Binding-site contacts:
Ligand atom N2 contacts residue GLU193 of chain 2.A at 3.5 Å.
Ligand atom N2 contacts residue THR143 of chain 2.A at 2.5 Å (h-bond).
Ligand atom N1 contacts residue GLU193 of chain 2.A at 2.6 Å (salt-bridge).
Ligand atom N1 contacts residue THR91 of chain 2.A at 2.8 Å (h-bond).
Ligand atom C2 contacts residue THR91 of chain 2.A at 3.3 Å.
Ligand atom C6 contacts residue LEU138 of chain 2.A at 3.6 Å (hydrophobic).
Ligand atom O4 contacts residue THR143 of chain 2.A at 3.0 Å (h-bond).
Ligand atom C1 contacts residue THR91 of chain 2.A at 3.6 Å.
Ligand atom N1 contacts residue TYR220 of chain 2.A at 3.7 Å.
Ligand atom C5 contacts residue GLU193 of chain 2.A at 3.6 Å.
Ligand atom N1 contacts residue PRO89 of chain 2.A at 2.9 Å (h-bond).
Ligand atom C1 contacts residue SER142 of chain 2.A at 3.4 Å.
Ligand atom C5 contacts residue LEU138 of chain 2.A at 3.4 Å (hydrophobic).
Ligand atom O2 contacts residue ARG96 of chain 2.A at 2.8 Å (salt-bridge).
Ligand atom BR1 contacts residue TYR61 of chain 2.A at 3.3 Å.
Ligand atom O4 contacts residue SER142 of chain 2.A at 3.9 Å.
Ligand atom C1 contacts residue ARG96 of chain 2.A at 3.4 Å.
Ligand atom C6 contacts residue GLU193 of chain 2.A at 3.7 Å.
Ligand atom O2 contacts residue THR91 of chain 2.A at 3.0 Å (h-bond).
Ligand atom C4 contacts residue LEU138 of chain 2.A at 3.8 Å (hydrophobic).
Ligand atom C6 contacts residue THR143 of chain 2.A at 3.8 Å.
Ligand atom O1 contacts residue TYR61 of chain 2.A at 3.5 Å.
Ligand atom O1 contacts residue ARG96 of chain 2.A at 2.8 Å (salt-bridge).
Ligand atom O3 contacts residue GLU193 of chain 2.A at 3.3 Å (salt-bridge).
Ligand atom BR1 contacts residue LEU138 of chain 2.A at 3.7 Å.
Ligand atom BR1 contacts residue GLU13 of chain 2.A at 3.4 Å.
Ligand atom O2 contacts residue LEU90 of chain 2.A at 3.7 Å.
Ligand atom O1 contacts residue GLY141 of chain 2.A at 3.3 Å.
Ligand atom BR1 contacts residue THR174 of chain 2.A at 3.8 Å.
Ligand atom C4 contacts residue GLU193 of chain 2.A at 3.6 Å.
Ligand atom O2 contacts residue TYR61 of chain 2.A at 3.4 Å.
Ligand atom O3 contacts residue LEU192 of chain 2.A at 3.2 Å.
Ligand atom C2 contacts residue SER142 of chain 2.A at 3.1 Å.
Ligand atom C1 contacts residue TYR61 of chain 2.A at 3.6 Å (hydrophobic).
Ligand atom C2 contacts residue GLU193 of chain 2.A at 3.4 Å.
Ligand atom BR1 contacts residue MET196 of chain 2.A at 3.6 Å.
Ligand atom O1 contacts residue SER142 of chain 2.A at 2.8 Å (h-bond).
Ligand atom O4 contacts residue GLU193 of chain 2.A at 3.6 Å.
Ligand atom O2 contacts residue PRO89 of chain 2.A at 3.7 Å.
Ligand atom C3 contacts residue TYR61 of chain 2.A at 3.7 Å (hydrophobic).

Sequence of chain 2.A:
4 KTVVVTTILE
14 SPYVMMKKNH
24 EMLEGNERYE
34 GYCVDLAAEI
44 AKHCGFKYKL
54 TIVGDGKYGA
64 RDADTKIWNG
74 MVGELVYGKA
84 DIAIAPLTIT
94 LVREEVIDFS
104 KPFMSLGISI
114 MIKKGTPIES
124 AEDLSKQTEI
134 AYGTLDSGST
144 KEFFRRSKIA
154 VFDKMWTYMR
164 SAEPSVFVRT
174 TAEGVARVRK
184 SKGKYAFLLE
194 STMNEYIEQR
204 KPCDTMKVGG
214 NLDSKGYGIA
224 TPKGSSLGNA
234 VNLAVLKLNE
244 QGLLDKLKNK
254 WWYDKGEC

The small molecule below binds the protein below.
Small molecule (SMILES): NC(Cc1onc(O)c1Br)C(=O)O